Binding-site contacts:
Ligand atom C1 contacts residue SER255 of chain 1.B at 4.0 Å.
Ligand atom C1 contacts residue GLY271 of chain 1.B at 3.8 Å.
Ligand atom C8 contacts residue ASN259 of chain 1.B at 3.9 Å.
Ligand atom C6 contacts residue ARG272 of chain 1.B at 4.3 Å.
Ligand atom C5 contacts residue ASP256 of chain 1.B at 4.4 Å.
Ligand atom O6 contacts residue ASP256 of chain 1.B at 2.7 Å (salt-bridge).
Ligand atom C7 contacts residue PRO230 of chain 1.B at 3.9 Å (hydrophobic).
Ligand atom O5 contacts residue SER255 of chain 1.B at 4.4 Å.
Ligand atom C8 contacts residue PRO230 of chain 1.B at 3.7 Å (hydrophobic).
Ligand atom C4 contacts residue ASN259 of chain 1.B at 4.2 Å.
Ligand atom O5 contacts residue ASN259 of chain 1.B at 2.4 Å (h-bond).
Ligand atom C5 contacts residue ASN259 of chain 1.B at 3.7 Å.
Ligand atom O6 contacts residue ARG272 of chain 1.B at 3.2 Å (salt-bridge).
Ligand atom C2 contacts residue SER255 of chain 1.B at 4.3 Å.
Ligand atom C3 contacts residue ASN259 of chain 1.B at 3.8 Å.
Ligand atom C1 contacts residue ASP256 of chain 1.B at 4.5 Å.
Ligand atom O5 contacts residue ASP256 of chain 1.B at 3.5 Å (salt-bridge).
Ligand atom C8 contacts residue GLU229 of chain 1.B at 3.7 Å.
Ligand atom O7 contacts residue PRO230 of chain 1.B at 3.6 Å.
Ligand atom C2 contacts residue ASN259 of chain 1.B at 2.5 Å.
Ligand atom C1 contacts residue ASN259 of chain 1.B at 1.4 Å.
Ligand atom O6 contacts residue GLY271 of chain 1.B at 4.2 Å.
Ligand atom C5 contacts residue THR270 of chain 1.B at 4.2 Å.
Ligand atom C6 contacts residue ASP256 of chain 1.B at 3.9 Å.
Ligand atom O7 contacts residue ASN259 of chain 1.B at 4.5 Å.
Ligand atom O5 contacts residue GLY271 of chain 1.B at 3.6 Å.
Ligand atom O5 contacts residue ARG272 of chain 1.B at 4.2 Å.
Ligand atom C7 contacts residue ASN259 of chain 1.B at 3.7 Å.
Ligand atom O5 contacts residue THR270 of chain 1.B at 3.8 Å.
Ligand atom N2 contacts residue ASN259 of chain 1.B at 2.8 Å (h-bond).
Ligand atom C1 contacts residue THR270 of chain 1.B at 3.8 Å.

The small molecule below binds the protein below.
Small molecule (SMILES): CC(=O)N[C@@H]1[C@@H](O)[C@H](O)[C@@H](CO)O[C@H]1O

Sequence of chain 1.B:
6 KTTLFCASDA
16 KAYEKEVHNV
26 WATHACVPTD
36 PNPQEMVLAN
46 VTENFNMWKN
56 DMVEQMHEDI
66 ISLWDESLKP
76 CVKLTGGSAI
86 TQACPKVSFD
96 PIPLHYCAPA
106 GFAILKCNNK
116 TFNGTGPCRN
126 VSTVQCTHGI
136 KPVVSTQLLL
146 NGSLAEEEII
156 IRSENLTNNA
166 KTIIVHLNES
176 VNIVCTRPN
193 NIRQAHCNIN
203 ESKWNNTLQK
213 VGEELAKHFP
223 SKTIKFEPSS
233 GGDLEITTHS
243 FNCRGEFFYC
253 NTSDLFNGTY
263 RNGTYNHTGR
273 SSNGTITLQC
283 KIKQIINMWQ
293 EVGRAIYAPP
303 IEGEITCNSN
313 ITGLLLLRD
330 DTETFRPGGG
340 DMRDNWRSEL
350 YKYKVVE